A protein and the small-molecule ligand that binds it are described below.
Small molecule (SMILES): CC(=O)N[C@@H]1[C@@H](O)[C@H](O)[C@@H](CO)O[C@H]1O

Sequence of chain 1.MA:
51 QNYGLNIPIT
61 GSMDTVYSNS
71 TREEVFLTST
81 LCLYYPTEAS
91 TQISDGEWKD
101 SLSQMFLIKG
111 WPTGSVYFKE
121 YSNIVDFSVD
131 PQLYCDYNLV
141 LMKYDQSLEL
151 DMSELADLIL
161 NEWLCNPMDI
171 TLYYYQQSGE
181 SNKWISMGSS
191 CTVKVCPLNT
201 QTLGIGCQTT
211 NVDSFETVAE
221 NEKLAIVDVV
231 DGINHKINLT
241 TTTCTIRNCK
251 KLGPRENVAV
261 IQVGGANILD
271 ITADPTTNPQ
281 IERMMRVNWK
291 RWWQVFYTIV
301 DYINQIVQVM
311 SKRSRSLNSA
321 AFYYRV

Binding-site contacts:
Ligand atom C4 contacts residue ASN69 of chain 1.MA at 4.2 Å.
Ligand atom N2 contacts residue ASN69 of chain 1.MA at 3.0 Å (h-bond).
Ligand atom C2 contacts residue ASN69 of chain 1.MA at 2.5 Å.
Ligand atom C1 contacts residue ASN69 of chain 1.MA at 1.4 Å.
Ligand atom C3 contacts residue ASN69 of chain 1.MA at 3.8 Å.
Ligand atom C8 contacts residue SER70 of chain 1.MA at 3.9 Å.
Ligand atom O7 contacts residue ASN69 of chain 1.MA at 4.2 Å.
Ligand atom C5 contacts residue ASN69 of chain 1.MA at 3.6 Å.
Ligand atom O5 contacts residue ASN69 of chain 1.MA at 2.3 Å (h-bond).
Ligand atom C7 contacts residue ASN69 of chain 1.MA at 3.8 Å.
Ligand atom C8 contacts residue ASN69 of chain 1.MA at 4.1 Å.